Sequence of chain 1.A:
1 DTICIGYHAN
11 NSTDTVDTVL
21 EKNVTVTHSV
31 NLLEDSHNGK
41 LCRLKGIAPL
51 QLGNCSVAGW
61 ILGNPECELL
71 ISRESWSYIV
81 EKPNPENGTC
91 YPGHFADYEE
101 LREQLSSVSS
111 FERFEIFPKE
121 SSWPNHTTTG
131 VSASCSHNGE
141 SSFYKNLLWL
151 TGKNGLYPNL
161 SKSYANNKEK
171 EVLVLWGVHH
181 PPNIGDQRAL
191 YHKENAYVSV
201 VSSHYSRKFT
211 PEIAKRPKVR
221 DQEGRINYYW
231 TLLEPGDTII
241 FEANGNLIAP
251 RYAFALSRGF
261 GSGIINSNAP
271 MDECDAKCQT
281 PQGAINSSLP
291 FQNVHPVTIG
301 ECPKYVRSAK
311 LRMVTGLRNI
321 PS

The small molecule below binds the protein below.
Small molecule (SMILES): CC(=O)N[C@H]1[C@H](O[C@H]2[C@H](O)[C@@H](NC(C)=O)CO[C@@H]2CO)O[C@H](CO)[C@@H](O)[C@@H]1O

Binding-site contacts:
Ligand atom C2 contacts residue ASN23 of chain 1.A at 2.4 Å.
Ligand atom O6 contacts residue THR25 of chain 1.A at 4.3 Å.
Ligand atom C7 contacts residue ASN23 of chain 1.A at 3.6 Å.
Ligand atom N2 contacts residue ASN23 of chain 1.A at 2.8 Å (h-bond).
Ligand atom O7 contacts residue ASN23 of chain 1.A at 3.9 Å.
Ligand atom O5 contacts residue ASN23 of chain 1.A at 2.4 Å (h-bond).
Ligand atom C3 contacts residue ASN23 of chain 1.A at 3.8 Å.
Ligand atom C4 contacts residue ASN23 of chain 1.A at 4.2 Å.
Ligand atom C1 contacts residue ASN23 of chain 1.A at 1.4 Å.
Ligand atom C5 contacts residue ASN23 of chain 1.A at 3.7 Å.